The protein below binds the small molecule below.
Small molecule (SMILES): CC(=O)N[C@@H]1[C@@H](O)[C@H](O)[C@@H](CO)O[C@H]1O

Sequence of chain 1.B:
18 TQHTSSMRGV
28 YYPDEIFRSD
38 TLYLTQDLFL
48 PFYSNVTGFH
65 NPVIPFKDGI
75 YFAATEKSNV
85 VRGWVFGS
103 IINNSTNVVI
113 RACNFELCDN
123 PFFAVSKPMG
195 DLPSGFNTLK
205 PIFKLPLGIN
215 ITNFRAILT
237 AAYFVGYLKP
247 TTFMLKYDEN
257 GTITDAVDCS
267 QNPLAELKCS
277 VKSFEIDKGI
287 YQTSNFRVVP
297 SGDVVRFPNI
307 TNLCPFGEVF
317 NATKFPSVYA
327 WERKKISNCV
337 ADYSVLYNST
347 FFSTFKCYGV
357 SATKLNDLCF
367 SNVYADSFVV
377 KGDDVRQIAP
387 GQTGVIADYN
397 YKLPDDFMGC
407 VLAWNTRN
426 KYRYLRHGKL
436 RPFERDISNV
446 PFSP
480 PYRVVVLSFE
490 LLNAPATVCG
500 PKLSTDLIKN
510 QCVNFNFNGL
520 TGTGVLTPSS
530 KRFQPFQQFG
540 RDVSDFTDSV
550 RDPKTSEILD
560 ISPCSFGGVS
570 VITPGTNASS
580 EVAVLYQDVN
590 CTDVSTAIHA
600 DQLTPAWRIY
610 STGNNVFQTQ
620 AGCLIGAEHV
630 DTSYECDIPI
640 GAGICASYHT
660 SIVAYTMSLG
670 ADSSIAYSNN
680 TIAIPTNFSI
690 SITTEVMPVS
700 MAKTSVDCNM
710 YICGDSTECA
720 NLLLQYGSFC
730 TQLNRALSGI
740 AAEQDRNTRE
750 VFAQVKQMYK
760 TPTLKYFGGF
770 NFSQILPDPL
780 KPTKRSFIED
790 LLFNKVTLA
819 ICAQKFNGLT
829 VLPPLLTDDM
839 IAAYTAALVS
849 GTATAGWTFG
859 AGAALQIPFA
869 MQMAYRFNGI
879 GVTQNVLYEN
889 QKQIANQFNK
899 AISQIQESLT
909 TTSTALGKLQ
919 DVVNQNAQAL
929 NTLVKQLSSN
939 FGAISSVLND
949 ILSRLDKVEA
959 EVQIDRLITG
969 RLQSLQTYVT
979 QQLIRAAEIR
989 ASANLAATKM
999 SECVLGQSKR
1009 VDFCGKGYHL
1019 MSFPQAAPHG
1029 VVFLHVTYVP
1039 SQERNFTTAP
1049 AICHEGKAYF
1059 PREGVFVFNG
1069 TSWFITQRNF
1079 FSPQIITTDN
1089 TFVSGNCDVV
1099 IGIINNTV

Binding-site contacts:
Ligand atom O5 contacts residue ASN1067 of chain 1.B at 2.3 Å (h-bond).
Ligand atom O7 contacts residue PHE1072 of chain 1.B at 4.2 Å.
Ligand atom N2 contacts residue ASN1067 of chain 1.B at 3.0 Å (h-bond).
Ligand atom O6 contacts residue GLY1068 of chain 1.B at 4.5 Å.
Ligand atom C7 contacts residue PHE1072 of chain 1.B at 3.7 Å (hydrophobic).
Ligand atom C1 contacts residue ASN1067 of chain 1.B at 1.4 Å.
Ligand atom C5 contacts residue ASN1067 of chain 1.B at 3.6 Å.
Ligand atom C7 contacts residue ASN1067 of chain 1.B at 4.2 Å.
Ligand atom O5 contacts residue THR1069 of chain 1.B at 3.7 Å.
Ligand atom C4 contacts residue ASN1067 of chain 1.B at 4.2 Å.
Ligand atom N2 contacts residue PHE1072 of chain 1.B at 3.3 Å.
Ligand atom O6 contacts residue THR1069 of chain 1.B at 3.2 Å.
Ligand atom C8 contacts residue PRO1081 of chain 1.B at 3.3 Å (hydrophobic).
Ligand atom C8 contacts residue PHE1072 of chain 1.B at 3.9 Å (hydrophobic).
Ligand atom C6 contacts residue THR1069 of chain 1.B at 4.2 Å.
Ligand atom C2 contacts residue ASN1067 of chain 1.B at 2.5 Å.
Ligand atom C2 contacts residue PHE1072 of chain 1.B at 3.9 Å (hydrophobic).
Ligand atom C1 contacts residue PHE1072 of chain 1.B at 4.3 Å (hydrophobic).
Ligand atom O6 contacts residue ASN1067 of chain 1.B at 4.1 Å.
Ligand atom C3 contacts residue ASN1067 of chain 1.B at 3.8 Å.